Sequence of chain 1.A:
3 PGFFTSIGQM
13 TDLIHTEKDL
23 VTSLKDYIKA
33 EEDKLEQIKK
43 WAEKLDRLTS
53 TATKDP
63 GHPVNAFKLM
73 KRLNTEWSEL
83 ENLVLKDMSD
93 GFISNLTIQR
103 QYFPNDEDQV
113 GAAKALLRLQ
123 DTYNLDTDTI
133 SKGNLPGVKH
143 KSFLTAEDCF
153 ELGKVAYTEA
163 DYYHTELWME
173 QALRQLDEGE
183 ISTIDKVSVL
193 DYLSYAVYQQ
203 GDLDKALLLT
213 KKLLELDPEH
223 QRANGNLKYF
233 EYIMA

Binding-site contacts:
Ligand atom N contacts residue TYR197 of chain 1.A at 3.6 Å.
Ligand atom CA contacts residue TYR231 of chain 1.A at 3.5 Å (hydrophobic).
Ligand atom CB contacts residue TYR231 of chain 1.A at 3.8 Å (hydrophobic).
Ligand atom CG contacts residue TYR234 of chain 1.A at 3.4 Å (hydrophobic).
Ligand atom CG contacts residue LYS230 of chain 1.A at 3.9 Å.
Ligand atom CD contacts residue TYR159 of chain 1.A at 3.2 Å (hydrophobic).
Ligand atom O contacts residue ARG224 of chain 1.A at 3.9 Å.
Ligand atom CG contacts residue ARG224 of chain 1.A at 3.8 Å.
Ligand atom O contacts residue TYR197 of chain 1.A at 3.4 Å.
Ligand atom CD contacts residue TYR231 of chain 1.A at 3.6 Å (hydrophobic).
Ligand atom CB contacts residue TYR159 of chain 1.A at 3.2 Å (hydrophobic).
Ligand atom CG contacts residue GLY227 of chain 1.A at 3.4 Å.
Ligand atom CD contacts residue TYR234 of chain 1.A at 3.6 Å (hydrophobic).
Ligand atom CG contacts residue ASP193 of chain 1.A at 3.8 Å.
Ligand atom CD contacts residue TYR200 of chain 1.A at 3.9 Å (hydrophobic).
Ligand atom CB contacts residue ASN228 of chain 1.A at 3.3 Å.
Ligand atom N contacts residue TYR159 of chain 1.A at 3.1 Å (h-bond).
Ligand atom O contacts residue TYR200 of chain 1.A at 3.9 Å.
Ligand atom CB contacts residue ASP193 of chain 1.A at 3.6 Å.
Ligand atom CA contacts residue ARG224 of chain 1.A at 4.0 Å.
Ligand atom CA contacts residue ASN228 of chain 1.A at 3.1 Å.
Ligand atom N contacts residue ASN228 of chain 1.A at 3.8 Å.
Ligand atom CB contacts residue TYR200 of chain 1.A at 3.6 Å (hydrophobic).
Ligand atom N contacts residue TYR231 of chain 1.A at 3.8 Å.
Ligand atom C contacts residue TYR159 of chain 1.A at 3.3 Å (hydrophobic).
Ligand atom CB contacts residue TYR234 of chain 1.A at 3.4 Å (hydrophobic).
Ligand atom CD contacts residue TYR197 of chain 1.A at 3.8 Å (hydrophobic).
Ligand atom C contacts residue TYR197 of chain 1.A at 3.6 Å (hydrophobic).
Ligand atom CB contacts residue TYR194 of chain 1.A at 4.0 Å (hydrophobic).
Ligand atom CA contacts residue TYR159 of chain 1.A at 3.4 Å (hydrophobic).
Ligand atom CG contacts residue TYR231 of chain 1.A at 3.5 Å (hydrophobic).
Ligand atom CG contacts residue PHE232 of chain 1.A at 3.9 Å (hydrophobic).
Ligand atom CB contacts residue ARG224 of chain 1.A at 4.0 Å.
Ligand atom O contacts residue TYR231 of chain 1.A at 3.5 Å.
Ligand atom CB contacts residue TYR197 of chain 1.A at 3.8 Å (hydrophobic).
Ligand atom C contacts residue TYR231 of chain 1.A at 4.0 Å (hydrophobic).
Ligand atom CA contacts residue TYR197 of chain 1.A at 3.8 Å (hydrophobic).
Ligand atom CG contacts residue ASN228 of chain 1.A at 3.4 Å.
Ligand atom CD contacts residue ASN228 of chain 1.A at 3.8 Å.
Ligand atom O contacts residue TYR159 of chain 1.A at 2.5 Å (h-bond).

This protein binds this small molecule.
Small molecule (SMILES): O=C(O)[C@@H]1CCCN1C(=O)[C@@H]1CCCN1C(=O)[C@@H]1CCCN1C(=O)[C@@H]1CCCN1C(=O)[C@@H]1CCCN1C(=O)[C@@H]1CCCN1C(=O)[C@@H]1CCCN1C(=O)[C@@H]1CCCN1C(=O)[C@@H]1CCCN1